Binding-site contacts:
Ligand atom N1 contacts residue EDO1 of chain 2.J at 2.5 Å (h-bond).
Ligand atom O2 contacts residue ARG112 of chain 2.B at 2.7 Å (salt-bridge).
Ligand atom O3 contacts residue LYS150 of chain 2.B at 4.1 Å.
Ligand atom C1 contacts residue ARG112 of chain 2.B at 3.8 Å.
Ligand atom O2 contacts residue LYS150 of chain 2.B at 3.6 Å.
Ligand atom O1 contacts residue ARG112 of chain 2.B at 2.8 Å (salt-bridge).
Ligand atom C2 contacts residue ARG112 of chain 2.B at 3.8 Å.
Ligand atom O1 contacts residue ARG143 of chain 2.B at 3.1 Å (salt-bridge).
Ligand atom C1 contacts residue SER142 of chain 2.B at 4.0 Å.
Ligand atom O1 contacts residue EDO1 of chain 2.J at 3.0 Å (h-bond).
Ligand atom C2 contacts residue LYS150 of chain 2.B at 3.9 Å.
Ligand atom C1 contacts residue ARG143 of chain 2.B at 4.2 Å.
Ligand atom C1 contacts residue EDO1 of chain 2.J at 3.1 Å.
Ligand atom N1 contacts residue SER142 of chain 2.B at 3.5 Å (h-bond).
Ligand atom O1 contacts residue SER142 of chain 2.B at 4.0 Å.

A small-molecule ligand and the protein it binds are described below.
Small molecule (SMILES): NC(=O)C(=O)O

Sequence of chain 2.B:
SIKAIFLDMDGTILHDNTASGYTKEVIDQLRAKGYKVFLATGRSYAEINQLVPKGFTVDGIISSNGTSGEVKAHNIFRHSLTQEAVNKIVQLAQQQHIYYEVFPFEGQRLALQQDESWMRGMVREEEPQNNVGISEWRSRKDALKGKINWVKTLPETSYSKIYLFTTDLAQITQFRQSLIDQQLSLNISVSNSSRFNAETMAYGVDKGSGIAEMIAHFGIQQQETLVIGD